Binding-site contacts:
Ligand atom C35 contacts residue TRP208 of chain 1.A at 3.7 Å (hydrophobic).
Ligand atom C2 contacts residue LEU28 of chain 1.A at 3.7 Å (hydrophobic).
Ligand atom O30 contacts residue GLY186 of chain 1.A at 2.9 Å (h-bond).
Ligand atom O30 contacts residue SER188 of chain 1.A at 3.2 Å (h-bond).
Ligand atom C19 contacts residue ARG26 of chain 1.A at 3.7 Å.
Ligand atom F43 contacts residue TRP208 of chain 1.A at 3.2 Å.
Ligand atom CL1 contacts residue VAL220 of chain 1.A at 3.6 Å.
Ligand atom C6 contacts residue HIS27 of chain 1.A at 3.5 Å.
Ligand atom N9 contacts residue HIS27 of chain 1.A at 2.9 Å (h-bond).
Ligand atom C34 contacts residue TRP208 of chain 1.A at 3.3 Å (hydrophobic).
Ligand atom C11 contacts residue SER188 of chain 1.A at 3.7 Å.
Ligand atom N9 contacts residue ILE141 of chain 1.A at 3.6 Å.
Ligand atom C19 contacts residue ILE141 of chain 1.A at 3.4 Å (hydrophobic).
Ligand atom C4 contacts residue TYR134 of chain 1.A at 3.6 Å (hydrophobic).
Ligand atom C17 contacts residue GLY186 of chain 1.A at 3.6 Å.
Ligand atom O20 contacts residue ILE141 of chain 1.A at 3.3 Å.
Ligand atom O21 contacts residue ARG26 of chain 1.A at 3.4 Å.
Ligand atom C31 contacts residue ALA183 of chain 1.A at 3.3 Å (hydrophobic).
Ligand atom C32 contacts residue GLY219 of chain 1.A at 3.5 Å.
Ligand atom C32 contacts residue ASP182 of chain 1.A at 3.3 Å.
Ligand atom C33 contacts residue TRP208 of chain 1.A at 3.4 Å (hydrophobic).
Ligand atom N13 contacts residue LYS185 of chain 1.A at 3.5 Å.
Ligand atom C7 contacts residue HIS27 of chain 1.A at 3.2 Å.
Ligand atom C23 contacts residue EDO1 of chain 1.K at 3.5 Å.
Ligand atom C24 contacts residue EDO1 of chain 1.L at 3.6 Å.
Ligand atom O30 contacts residue LYS185 of chain 1.A at 3.3 Å.
Ligand atom CL1 contacts residue TYR221 of chain 1.A at 3.5 Å.
Ligand atom N40 contacts residue EDO1 of chain 1.K at 3.1 Å (h-bond).
Ligand atom C42 contacts residue CYS184 of chain 1.A at 3.2 Å (hydrophobic).
Ligand atom N8 contacts residue LEU28 of chain 1.A at 3.0 Å (h-bond).
Ligand atom N9 contacts residue ARG26 of chain 1.A at 3.6 Å.
Ligand atom CL1 contacts residue GLY219 of chain 1.A at 3.4 Å.
Ligand atom C31 contacts residue ASP182 of chain 1.A at 3.4 Å.
Ligand atom C31 contacts residue GLY211 of chain 1.A at 3.6 Å.
Ligand atom F43 contacts residue SER207 of chain 1.A at 3.3 Å.
Ligand atom N12 contacts residue EDO1 of chain 1.K at 3.1 Å (h-bond).
Ligand atom C36 contacts residue GLY211 of chain 1.A at 3.3 Å.
Ligand atom CL1 contacts residue TRP208 of chain 1.A at 3.7 Å.
Ligand atom F43 contacts residue THR206 of chain 1.A at 3.2 Å.
Ligand atom C29 contacts residue SER188 of chain 1.A at 3.5 Å.

Sequence of chain 1.A:
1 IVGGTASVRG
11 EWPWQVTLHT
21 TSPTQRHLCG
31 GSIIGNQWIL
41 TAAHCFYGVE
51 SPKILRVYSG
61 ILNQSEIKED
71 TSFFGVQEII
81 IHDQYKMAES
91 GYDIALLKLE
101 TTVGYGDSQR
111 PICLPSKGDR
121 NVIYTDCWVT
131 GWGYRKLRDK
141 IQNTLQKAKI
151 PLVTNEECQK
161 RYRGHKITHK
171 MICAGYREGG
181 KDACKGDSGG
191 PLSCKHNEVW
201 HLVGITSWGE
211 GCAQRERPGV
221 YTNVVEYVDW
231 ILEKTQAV

The small molecule below binds the protein below.
Small molecule (SMILES): COC(=O)Nc1ccc2c(c1)NC(=O)[C@H](C)CCC[C@H](NC(=O)c1ncn(-c3cccc(Cl)c3F)c1C)c1cc-2ccn1